The small molecule below binds the protein below.
Small molecule (SMILES): CC(=O)OCC[N+](C)(C)C

Binding-site contacts:
Ligand atom C6 contacts residue SER112 of chain 1.A at 3.8 Å.
Ligand atom C5 contacts residue TYR109 of chain 1.A at 3.8 Å (hydrophobic).
Ligand atom C2 contacts residue TYR109 of chain 1.A at 4.4 Å (hydrophobic).
Ligand atom O7 contacts residue ALA199 of chain 1.A at 4.3 Å.
Ligand atom O7 contacts residue TRP160 of chain 1.A at 4.2 Å.
Ligand atom C9 contacts residue TYR109 of chain 1.A at 3.5 Å (hydrophobic).
Ligand atom O4 contacts residue SER112 of chain 1.A at 3.1 Å.
Ligand atom C3 contacts residue TYR281 of chain 1.A at 3.7 Å (hydrophobic).
Ligand atom C8 contacts residue TYR308 of chain 1.A at 3.8 Å (hydrophobic).
Ligand atom O4 contacts residue TRP278 of chain 1.A at 3.4 Å.
Ligand atom C3 contacts residue TRP278 of chain 1.A at 4.3 Å (hydrophobic).
Ligand atom C2 contacts residue ASP108 of chain 1.A at 4.4 Å.
Ligand atom C8 contacts residue TYR304 of chain 1.A at 4.0 Å (hydrophobic).
Ligand atom C10 contacts residue TYR304 of chain 1.A at 4.4 Å (hydrophobic).
Ligand atom O4 contacts residue TYR109 of chain 1.A at 4.1 Å.
Ligand atom C3 contacts residue TYR109 of chain 1.A at 3.5 Å (hydrophobic).
Ligand atom O7 contacts residue TYR281 of chain 1.A at 4.0 Å.
Ligand atom C9 contacts residue TYR304 of chain 1.A at 4.1 Å (hydrophobic).
Ligand atom N1 contacts residue TYR109 of chain 1.A at 4.5 Å.
Ligand atom C5 contacts residue SER112 of chain 1.A at 3.9 Å.
Ligand atom C9 contacts residue ASP108 of chain 1.A at 3.3 Å.
Ligand atom C5 contacts residue TRP278 of chain 1.A at 3.7 Å (hydrophobic).
Ligand atom C10 contacts residue TYR281 of chain 1.A at 3.7 Å (hydrophobic).
Ligand atom C10 contacts residue CYS307 of chain 1.A at 3.9 Å (hydrophobic).
Ligand atom C8 contacts residue SER112 of chain 1.A at 4.1 Å.
Ligand atom N1 contacts residue ASP108 of chain 1.A at 4.1 Å.
Ligand atom O7 contacts residue TYR109 of chain 1.A at 3.5 Å.
Ligand atom C2 contacts residue SER112 of chain 1.A at 3.3 Å.
Ligand atom C6 contacts residue ASN113 of chain 1.A at 3.8 Å.
Ligand atom C8 contacts residue ASP108 of chain 1.A at 3.4 Å.
Ligand atom N1 contacts residue TYR304 of chain 1.A at 4.5 Å.
Ligand atom C6 contacts residue TRP160 of chain 1.A at 4.1 Å (hydrophobic).
Ligand atom N1 contacts residue SER112 of chain 1.A at 4.2 Å.
Ligand atom C8 contacts residue CYS307 of chain 1.A at 4.4 Å (hydrophobic).
Ligand atom C6 contacts residue TRP278 of chain 1.A at 3.9 Å (hydrophobic).
Ligand atom C6 contacts residue ALA199 of chain 1.A at 4.0 Å (hydrophobic).
Ligand atom O7 contacts residue TRP278 of chain 1.A at 4.3 Å.
Ligand atom C3 contacts residue SER112 of chain 1.A at 4.0 Å.

Sequence of chain 1.A:
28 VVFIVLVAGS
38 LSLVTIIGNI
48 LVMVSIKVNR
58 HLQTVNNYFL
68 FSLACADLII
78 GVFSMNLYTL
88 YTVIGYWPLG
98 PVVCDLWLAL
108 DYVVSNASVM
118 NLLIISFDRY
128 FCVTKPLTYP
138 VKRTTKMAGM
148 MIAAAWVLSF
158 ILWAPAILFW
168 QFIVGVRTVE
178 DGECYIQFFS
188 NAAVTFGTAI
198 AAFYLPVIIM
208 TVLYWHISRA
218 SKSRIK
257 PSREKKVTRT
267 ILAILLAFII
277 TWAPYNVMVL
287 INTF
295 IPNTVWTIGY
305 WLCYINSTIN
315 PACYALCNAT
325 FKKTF